Sequence of chain 24.A:
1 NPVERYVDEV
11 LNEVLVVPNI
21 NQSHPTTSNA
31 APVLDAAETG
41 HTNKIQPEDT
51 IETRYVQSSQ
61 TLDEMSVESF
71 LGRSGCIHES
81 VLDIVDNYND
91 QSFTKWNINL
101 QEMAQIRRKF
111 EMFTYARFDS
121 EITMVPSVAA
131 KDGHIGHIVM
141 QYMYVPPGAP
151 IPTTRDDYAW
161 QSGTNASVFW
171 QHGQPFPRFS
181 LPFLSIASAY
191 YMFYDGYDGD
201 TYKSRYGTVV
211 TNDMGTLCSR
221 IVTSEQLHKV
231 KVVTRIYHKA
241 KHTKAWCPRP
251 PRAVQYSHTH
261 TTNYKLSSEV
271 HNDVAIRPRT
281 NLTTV

Binding-site contacts:
Ligand atom O1 contacts residue LEU100 of chain 24.A at 3.8 Å.
Ligand atom O1 contacts residue MET214 of chain 24.A at 3.2 Å.
Ligand atom C1C contacts residue MET214 of chain 24.A at 3.4 Å (hydrophobic).
Ligand atom N2 contacts residue MET214 of chain 24.A at 3.7 Å.
Ligand atom CM4 contacts residue VAL168 of chain 24.A at 3.9 Å (hydrophobic).
Ligand atom C4 contacts residue TYR190 of chain 24.A at 3.8 Å (hydrophobic).
Ligand atom CM6 contacts residue TYR144 of chain 24.A at 3.7 Å (hydrophobic).
Ligand atom N5A contacts residue LEU217 of chain 24.A at 3.7 Å.
Ligand atom CM4 contacts residue TYR142 of chain 24.A at 3.9 Å (hydrophobic).
Ligand atom CM6 contacts residue LEU181 of chain 24.A at 3.8 Å (hydrophobic).
Ligand atom CM3 contacts residue TYR190 of chain 24.A at 3.8 Å (hydrophobic).
Ligand atom C6B contacts residue ILE98 of chain 24.A at 3.8 Å (hydrophobic).
Ligand atom N1A contacts residue LEU217 of chain 24.A at 3.4 Å.
Ligand atom N2A contacts residue PHE179 of chain 24.A at 3.3 Å.
Ligand atom CM6 contacts residue LEU184 of chain 24.A at 3.6 Å (hydrophobic).
Ligand atom C4A contacts residue PHE179 of chain 24.A at 3.5 Å (hydrophobic).
Ligand atom N3A contacts residue PHE179 of chain 24.A at 3.6 Å.
Ligand atom N2A contacts residue TYR144 of chain 24.A at 4.0 Å.
Ligand atom N1A contacts residue MET124 of chain 24.A at 3.9 Å.
Ligand atom N2 contacts residue LEU100 of chain 24.A at 3.8 Å.
Ligand atom C3C contacts residue LEU181 of chain 24.A at 4.0 Å (hydrophobic).
Ligand atom C5 contacts residue LEU100 of chain 24.A at 4.0 Å (hydrophobic).
Ligand atom N1A contacts residue PHE179 of chain 24.A at 3.2 Å.
Ligand atom C4A contacts residue TYR144 of chain 24.A at 3.5 Å (hydrophobic).
Ligand atom C5 contacts residue MET214 of chain 24.A at 3.7 Å (hydrophobic).
Ligand atom CM2 contacts residue ILE77 of chain 24.A at 3.9 Å (hydrophobic).
Ligand atom O1B contacts residue ILE98 of chain 24.A at 3.1 Å.
Ligand atom C1B contacts residue ILE98 of chain 24.A at 3.6 Å (hydrophobic).
Ligand atom CM4 contacts residue TYR144 of chain 24.A at 3.8 Å (hydrophobic).
Ligand atom C1B contacts residue LEU181 of chain 24.A at 3.9 Å (hydrophobic).
Ligand atom N5A contacts residue PHE179 of chain 24.A at 3.2 Å.
Ligand atom C5B contacts residue LEU181 of chain 24.A at 3.6 Å (hydrophobic).
Ligand atom C5B contacts residue TYR144 of chain 24.A at 3.7 Å (hydrophobic).
Ligand atom C3 contacts residue LEU100 of chain 24.A at 3.7 Å (hydrophobic).
Ligand atom N3A contacts residue TYR144 of chain 24.A at 3.2 Å.
Ligand atom C4 contacts residue LEU100 of chain 24.A at 3.8 Å (hydrophobic).
Ligand atom C4 contacts residue MET214 of chain 24.A at 4.0 Å (hydrophobic).
Ligand atom C6B contacts residue LEU181 of chain 24.A at 3.5 Å (hydrophobic).
Ligand atom CM4 contacts residue ALA166 of chain 24.A at 3.1 Å (hydrophobic).
Ligand atom CM2 contacts residue ILE122 of chain 24.A at 3.9 Å (hydrophobic).

The protein below binds the small molecule below.
Small molecule (SMILES): Cc1cc(CCCOc2c(C)cc(-n3nnc(C)n3)cc2C)on1